Sequence of chain 1.A:
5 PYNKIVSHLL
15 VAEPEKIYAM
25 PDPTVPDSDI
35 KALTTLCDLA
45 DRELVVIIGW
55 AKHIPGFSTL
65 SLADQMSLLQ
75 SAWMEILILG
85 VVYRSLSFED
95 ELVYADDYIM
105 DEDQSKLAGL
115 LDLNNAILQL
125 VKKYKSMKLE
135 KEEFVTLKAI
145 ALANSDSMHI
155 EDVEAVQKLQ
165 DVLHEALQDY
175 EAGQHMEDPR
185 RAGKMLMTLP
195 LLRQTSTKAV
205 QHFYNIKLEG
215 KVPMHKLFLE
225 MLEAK

The protein below binds the small molecule below.
Small molecule (SMILES): CC(C)c1ccc(CNNC(=O)c2ccc(O)cc2)cc1

Binding-site contacts:
Ligand atom N1 contacts residue VAL85 of chain 1.A at 3.2 Å.
Ligand atom O2 contacts residue ILE21 of chain 1.A at 3.5 Å (h-bond).
Ligand atom O1 contacts residue VAL85 of chain 1.A at 3.8 Å.
Ligand atom C8 contacts residue VAL85 of chain 1.A at 3.6 Å (hydrophobic).
Ligand atom C13 contacts residue ASP100 of chain 1.A at 3.7 Å.
Ligand atom O2 contacts residue GLU19 of chain 1.A at 3.4 Å (salt-bridge).
Ligand atom C11 contacts residue TYR98 of chain 1.A at 3.5 Å (hydrophobic).
Ligand atom C16 contacts residue VAL85 of chain 1.A at 3.3 Å (hydrophobic).
Ligand atom C6 contacts residue TYR98 of chain 1.A at 3.6 Å (hydrophobic).
Ligand atom C8 contacts residue TYR98 of chain 1.A at 3.5 Å (hydrophobic).
Ligand atom N1 contacts residue TYR98 of chain 1.A at 3.7 Å.
Ligand atom C14 contacts residue ILE21 of chain 1.A at 3.7 Å (hydrophobic).
Ligand atom C12 contacts residue ILE21 of chain 1.A at 3.7 Å (hydrophobic).
Ligand atom N2 contacts residue TYR98 of chain 1.A at 3.1 Å (h-bond).
Ligand atom C17 contacts residue LEU81 of chain 1.A at 3.7 Å (hydrophobic).
Ligand atom C7 contacts residue TYR98 of chain 1.A at 3.6 Å (hydrophobic).
Ligand atom C14 contacts residue ARG88 of chain 1.A at 3.7 Å.
Ligand atom C3 contacts residue PHE207 of chain 1.A at 3.8 Å (hydrophobic).
Ligand atom C15 contacts residue ILE21 of chain 1.A at 3.7 Å (hydrophobic).
Ligand atom C9 contacts residue GLU47 of chain 1.A at 3.8 Å.
Ligand atom C11 contacts residue ILE21 of chain 1.A at 3.6 Å (hydrophobic).
Ligand atom C14 contacts residue GLU19 of chain 1.A at 3.8 Å.
Ligand atom C13 contacts residue ILE21 of chain 1.A at 3.7 Å (hydrophobic).
Ligand atom O2 contacts residue ASP100 of chain 1.A at 2.8 Å (salt-bridge).
Ligand atom C11 contacts residue ARG88 of chain 1.A at 3.6 Å.
Ligand atom C6 contacts residue LEU40 of chain 1.A at 3.6 Å (hydrophobic).
Ligand atom C15 contacts residue GLU19 of chain 1.A at 3.8 Å.
Ligand atom N2 contacts residue GLU47 of chain 1.A at 3.6 Å.
Ligand atom C5 contacts residue LEU40 of chain 1.A at 3.5 Å (hydrophobic).
Ligand atom C10 contacts residue ILE21 of chain 1.A at 3.6 Å (hydrophobic).
Ligand atom O1 contacts residue GLY84 of chain 1.A at 3.9 Å.
Ligand atom O2 contacts residue LYS20 of chain 1.A at 3.5 Å.
Ligand atom C12 contacts residue ARG88 of chain 1.A at 3.6 Å.
Ligand atom C16 contacts residue LEU81 of chain 1.A at 3.8 Å (hydrophobic).
Ligand atom C6 contacts residue ALA44 of chain 1.A at 3.7 Å (hydrophobic).
Ligand atom C11 contacts residue VAL97 of chain 1.A at 3.6 Å (hydrophobic).
Ligand atom C7 contacts residue VAL85 of chain 1.A at 3.7 Å (hydrophobic).
Ligand atom C15 contacts residue ARG88 of chain 1.A at 3.8 Å.
Ligand atom C5 contacts residue ALA44 of chain 1.A at 3.7 Å (hydrophobic).
Ligand atom C12 contacts residue ASP100 of chain 1.A at 3.8 Å.